Binding-site contacts:
Ligand atom C12 contacts residue LEU163 of chain 1.B at 4.1 Å (hydrophobic).
Ligand atom C1 contacts residue PRO162 of chain 1.B at 3.6 Å (hydrophobic).
Ligand atom C6 contacts residue LEU163 of chain 1.A at 4.2 Å (hydrophobic).
Ligand atom C4 contacts residue PHE90 of chain 1.B at 4.0 Å (hydrophobic).
Ligand atom C11 contacts residue ARG158 of chain 1.A at 3.8 Å.
Ligand atom C9 contacts residue PRO162 of chain 1.B at 3.6 Å (hydrophobic).
Ligand atom C12 contacts residue ARG158 of chain 1.A at 3.6 Å.
Ligand atom O4 contacts residue VAL99 of chain 1.B at 3.5 Å.
Ligand atom C14 contacts residue PHE90 of chain 1.A at 4.0 Å (hydrophobic).
Ligand atom C13 contacts residue LEU163 of chain 1.B at 3.9 Å (hydrophobic).
Ligand atom O5 contacts residue PHE90 of chain 1.B at 4.0 Å.
Ligand atom O5 contacts residue ARG158 of chain 1.B at 3.7 Å.
Ligand atom O4 contacts residue VAL96 of chain 1.B at 3.9 Å.
Ligand atom C6 contacts residue PRO162 of chain 1.B at 3.7 Å (hydrophobic).
Ligand atom O2 contacts residue GLY159 of chain 1.A at 3.5 Å (h-bond).
Ligand atom C5 contacts residue PRO162 of chain 1.B at 4.1 Å (hydrophobic).
Ligand atom C3 contacts residue PHE90 of chain 1.B at 3.6 Å (hydrophobic).
Ligand atom O3 contacts residue PHE90 of chain 1.A at 3.7 Å.
Ligand atom O4 contacts residue PHE90 of chain 1.B at 4.2 Å.
Ligand atom C8 contacts residue ARG158 of chain 1.B at 4.1 Å.
Ligand atom C2 contacts residue PHE90 of chain 1.B at 4.2 Å (hydrophobic).
Ligand atom C10 contacts residue PRO162 of chain 1.A at 4.1 Å (hydrophobic).
Ligand atom C13 contacts residue PHE90 of chain 1.A at 4.0 Å (hydrophobic).
Ligand atom C7 contacts residue ARG158 of chain 1.B at 3.8 Å.
Ligand atom C7 contacts residue LEU163 of chain 1.A at 4.0 Å (hydrophobic).
Ligand atom C2 contacts residue LEU163 of chain 1.A at 3.9 Å (hydrophobic).
Ligand atom C2 contacts residue PRO162 of chain 1.B at 4.0 Å (hydrophobic).
Ligand atom O1 contacts residue PRO162 of chain 1.B at 4.0 Å.
Ligand atom C8 contacts residue PRO162 of chain 1.B at 4.2 Å (hydrophobic).
Ligand atom O2 contacts residue ARG158 of chain 1.B at 3.3 Å (salt-bridge).
Ligand atom O2 contacts residue LEU163 of chain 1.A at 3.8 Å.
Ligand atom C3 contacts residue LEU163 of chain 1.A at 3.9 Å (hydrophobic).
Ligand atom O5 contacts residue LEU163 of chain 1.A at 3.9 Å.
Ligand atom O3 contacts residue LEU163 of chain 1.B at 3.4 Å.
Ligand atom C4 contacts residue LEU163 of chain 1.A at 4.0 Å (hydrophobic).
Ligand atom O2 contacts residue GLU160 of chain 1.A at 3.8 Å.
Ligand atom C14 contacts residue LEU163 of chain 1.B at 4.2 Å (hydrophobic).
Ligand atom C15 contacts residue PRO162 of chain 1.A at 3.8 Å (hydrophobic).
Ligand atom C5 contacts residue LEU163 of chain 1.A at 3.8 Å (hydrophobic).
Ligand atom C1 contacts residue LEU163 of chain 1.A at 4.2 Å (hydrophobic).

Sequence of chain 1.A:
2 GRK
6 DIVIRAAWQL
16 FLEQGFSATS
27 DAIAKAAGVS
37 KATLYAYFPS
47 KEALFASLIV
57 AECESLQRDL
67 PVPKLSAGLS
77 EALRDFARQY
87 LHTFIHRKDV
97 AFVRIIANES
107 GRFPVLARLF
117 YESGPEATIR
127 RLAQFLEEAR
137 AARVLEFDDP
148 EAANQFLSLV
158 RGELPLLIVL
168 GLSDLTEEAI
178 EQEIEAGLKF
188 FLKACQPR

A small-molecule ligand and the protein it binds are described below.
Small molecule (SMILES): O=C1C[C@H](c2ccc(O)cc2)Oc2cc(O)cc(O)c21

Sequence of chain 1.B:
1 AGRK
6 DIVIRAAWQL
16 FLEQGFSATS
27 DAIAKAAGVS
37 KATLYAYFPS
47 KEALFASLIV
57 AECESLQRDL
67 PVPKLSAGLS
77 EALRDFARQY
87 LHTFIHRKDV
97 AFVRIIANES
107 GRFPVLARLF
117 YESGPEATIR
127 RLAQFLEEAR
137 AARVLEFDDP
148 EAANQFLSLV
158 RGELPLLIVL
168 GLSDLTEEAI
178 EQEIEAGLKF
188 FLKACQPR